Sequence of chain 2.A:
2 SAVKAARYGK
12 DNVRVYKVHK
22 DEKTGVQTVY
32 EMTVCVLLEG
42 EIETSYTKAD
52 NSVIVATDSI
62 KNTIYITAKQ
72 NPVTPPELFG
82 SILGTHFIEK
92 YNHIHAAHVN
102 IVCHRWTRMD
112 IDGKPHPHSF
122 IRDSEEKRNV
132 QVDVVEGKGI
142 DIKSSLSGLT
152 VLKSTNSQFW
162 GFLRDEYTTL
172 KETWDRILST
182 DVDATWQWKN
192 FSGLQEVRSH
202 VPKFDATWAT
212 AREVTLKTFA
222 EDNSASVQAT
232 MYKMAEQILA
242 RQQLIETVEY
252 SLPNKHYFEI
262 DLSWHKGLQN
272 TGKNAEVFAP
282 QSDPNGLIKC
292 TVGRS

Sequence of chain 1.A:
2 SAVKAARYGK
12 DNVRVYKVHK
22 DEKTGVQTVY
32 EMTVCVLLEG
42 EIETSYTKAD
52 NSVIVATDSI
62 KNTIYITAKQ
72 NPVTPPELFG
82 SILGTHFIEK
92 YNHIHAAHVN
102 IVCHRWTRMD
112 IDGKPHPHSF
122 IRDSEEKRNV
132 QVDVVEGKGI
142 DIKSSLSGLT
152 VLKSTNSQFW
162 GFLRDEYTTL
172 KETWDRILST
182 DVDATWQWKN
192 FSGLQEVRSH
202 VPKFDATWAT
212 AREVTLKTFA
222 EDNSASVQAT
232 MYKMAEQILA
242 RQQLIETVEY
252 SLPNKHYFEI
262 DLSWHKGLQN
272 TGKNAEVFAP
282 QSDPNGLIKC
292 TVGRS

Binding-site contacts:
Ligand atom C4 contacts residue ASN255 of chain 2.A at 3.9 Å.
Ligand atom N9 contacts residue PHE160 of chain 2.A at 3.5 Å.
Ligand atom C5 contacts residue THR58 of chain 1.A at 4.0 Å.
Ligand atom N3 contacts residue PHE160 of chain 2.A at 3.7 Å.
Ligand atom O2 contacts residue GLN229 of chain 2.A at 3.8 Å.
Ligand atom O6 contacts residue PHE160 of chain 2.A at 4.1 Å.
Ligand atom O6 contacts residue ILE55 of chain 1.A at 3.5 Å.
Ligand atom O2 contacts residue PHE160 of chain 2.A at 3.9 Å.
Ligand atom C5 contacts residue PHE160 of chain 2.A at 3.4 Å (hydrophobic).
Ligand atom C2 contacts residue GLN229 of chain 2.A at 3.9 Å.
Ligand atom N8 contacts residue PHE160 of chain 2.A at 3.6 Å.
Ligand atom N7 contacts residue THR58 of chain 1.A at 2.8 Å (h-bond).
Ligand atom C2 contacts residue ARG177 of chain 2.A at 3.6 Å.
Ligand atom N8 contacts residue ALA57 of chain 1.A at 3.8 Å.
Ligand atom C4 contacts residue ARG177 of chain 2.A at 3.8 Å.
Ligand atom N3 contacts residue ASN255 of chain 2.A at 3.4 Å (h-bond).
Ligand atom N8 contacts residue ASP59 of chain 1.A at 3.9 Å.
Ligand atom C6 contacts residue PHE160 of chain 2.A at 3.6 Å (hydrophobic).
Ligand atom O2 contacts residue ARG177 of chain 2.A at 2.8 Å (salt-bridge).
Ligand atom N8 contacts residue THR58 of chain 1.A at 3.3 Å (h-bond).
Ligand atom N9 contacts residue ARG177 of chain 2.A at 4.0 Å.
Ligand atom O6 contacts residue ILE289 of chain 2.A at 4.1 Å.
Ligand atom O2 contacts residue SER227 of chain 2.A at 3.6 Å.
Ligand atom N7 contacts residue PHE160 of chain 2.A at 3.7 Å.
Ligand atom N7 contacts residue ALA57 of chain 1.A at 3.5 Å.
Ligand atom C2 contacts residue ASN255 of chain 2.A at 3.9 Å.
Ligand atom O2 contacts residue VAL228 of chain 2.A at 2.9 Å (h-bond).
Ligand atom N3 contacts residue ARG177 of chain 2.A at 3.0 Å (salt-bridge).
Ligand atom O2 contacts residue ASN255 of chain 2.A at 4.1 Å.
Ligand atom C4 contacts residue PHE160 of chain 2.A at 3.4 Å (hydrophobic).
Ligand atom C2 contacts residue PHE160 of chain 2.A at 3.7 Å (hydrophobic).
Ligand atom C6 contacts residue GLN229 of chain 2.A at 3.7 Å.
Ligand atom O6 contacts residue THR58 of chain 1.A at 3.8 Å.
Ligand atom O6 contacts residue TYR9 of chain 1.A at 3.8 Å.
Ligand atom N1 contacts residue PHE160 of chain 2.A at 3.6 Å.
Ligand atom C2 contacts residue VAL228 of chain 2.A at 4.0 Å (hydrophobic).
Ligand atom N1 contacts residue GLN229 of chain 2.A at 2.9 Å (h-bond).
Ligand atom N8 contacts residue LEU171 of chain 2.A at 3.8 Å.
Ligand atom N9 contacts residue LEU171 of chain 2.A at 3.9 Å.
Ligand atom O6 contacts residue GLN229 of chain 2.A at 2.9 Å (h-bond).

This protein binds this small molecule.
Small molecule (SMILES): O=c1[nH]c(=O)c2nn[nH]c2[nH]1